Sequence of chain 1.A:
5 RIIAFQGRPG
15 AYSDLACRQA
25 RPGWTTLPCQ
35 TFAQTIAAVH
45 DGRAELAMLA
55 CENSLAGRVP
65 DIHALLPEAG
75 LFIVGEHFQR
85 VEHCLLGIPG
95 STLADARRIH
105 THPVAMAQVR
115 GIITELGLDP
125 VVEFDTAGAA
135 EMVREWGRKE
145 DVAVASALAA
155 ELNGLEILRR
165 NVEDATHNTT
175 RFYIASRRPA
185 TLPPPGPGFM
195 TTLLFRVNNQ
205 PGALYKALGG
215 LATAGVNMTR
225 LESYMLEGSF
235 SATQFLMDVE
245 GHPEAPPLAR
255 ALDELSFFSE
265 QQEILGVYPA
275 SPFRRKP

The small molecule below binds the protein below.
Small molecule (SMILES): N[C@@H](Cc1ccccc1)C(=O)O

Sequence of chain 1.B:
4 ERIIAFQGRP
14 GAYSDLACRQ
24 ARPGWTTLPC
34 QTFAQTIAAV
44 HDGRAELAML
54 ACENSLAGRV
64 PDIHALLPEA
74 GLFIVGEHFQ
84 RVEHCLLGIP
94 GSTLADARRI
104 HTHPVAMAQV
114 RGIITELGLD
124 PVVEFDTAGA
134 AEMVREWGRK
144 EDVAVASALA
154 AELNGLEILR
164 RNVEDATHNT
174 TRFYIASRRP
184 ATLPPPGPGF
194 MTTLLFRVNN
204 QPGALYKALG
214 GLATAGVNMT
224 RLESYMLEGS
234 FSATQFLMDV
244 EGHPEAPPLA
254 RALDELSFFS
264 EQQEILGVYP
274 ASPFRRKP

Binding-site contacts:
Ligand atom CD1 contacts residue PHE239 of chain 1.A at 3.6 Å (hydrophobic).
Ligand atom CG contacts residue PHE239 of chain 1.A at 3.9 Å (hydrophobic).
Ligand atom CZ contacts residue PHE239 of chain 1.A at 3.8 Å (hydrophobic).
Ligand atom CE1 contacts residue MET222 of chain 1.B at 3.4 Å (hydrophobic).
Ligand atom CE2 contacts residue MET222 of chain 1.B at 3.4 Å (hydrophobic).
Ligand atom CD1 contacts residue MET222 of chain 1.B at 3.7 Å (hydrophobic).
Ligand atom CZ contacts residue THR223 of chain 1.B at 3.6 Å.
Ligand atom CA contacts residue GLN204 of chain 1.A at 3.1 Å.
Ligand atom CG contacts residue MET222 of chain 1.B at 3.6 Å (hydrophobic).
Ligand atom CB contacts residue VAL201 of chain 1.A at 3.9 Å (hydrophobic).
Ligand atom O contacts residue PRO205 of chain 1.A at 3.8 Å.
Ligand atom CD2 contacts residue MET222 of chain 1.B at 3.3 Å (hydrophobic).
Ligand atom C contacts residue GLN204 of chain 1.A at 3.1 Å.
Ligand atom N contacts residue GLN204 of chain 1.A at 3.7 Å.
Ligand atom CZ contacts residue ARG224 of chain 1.B at 3.5 Å.
Ligand atom CD2 contacts residue THR237 of chain 1.A at 3.3 Å.
Ligand atom CB contacts residue ASN202 of chain 1.A at 3.7 Å.
Ligand atom CE2 contacts residue ARG224 of chain 1.B at 4.0 Å.
Ligand atom N contacts residue ASN203 of chain 1.A at 3.5 Å (h-bond).
Ligand atom O contacts residue ASN221 of chain 1.B at 3.8 Å.
Ligand atom O contacts residue GLN204 of chain 1.A at 3.5 Å (h-bond).
Ligand atom CE2 contacts residue THR223 of chain 1.B at 3.4 Å.
Ligand atom CE2 contacts residue THR237 of chain 1.A at 3.4 Å.
Ligand atom CA contacts residue ASN221 of chain 1.B at 3.9 Å.
Ligand atom N contacts residue MET222 of chain 1.B at 2.8 Å (h-bond).
Ligand atom N contacts residue ASN221 of chain 1.B at 2.9 Å (h-bond).
Ligand atom O contacts residue GLY206 of chain 1.A at 3.7 Å.
Ligand atom CA contacts residue ASN202 of chain 1.A at 3.7 Å.
Ligand atom CZ contacts residue MET222 of chain 1.B at 3.7 Å (hydrophobic).
Ligand atom O contacts residue MET222 of chain 1.B at 3.3 Å (h-bond).
Ligand atom C contacts residue GLY206 of chain 1.A at 3.8 Å.
Ligand atom C contacts residue ALA207 of chain 1.A at 3.8 Å (hydrophobic).
Ligand atom OXT contacts residue ALA207 of chain 1.A at 3.1 Å (h-bond).
Ligand atom OXT contacts residue GLY206 of chain 1.A at 3.4 Å (h-bond).
Ligand atom CD1 contacts residue LEU208 of chain 1.A at 3.9 Å (hydrophobic).
Ligand atom CA contacts residue ALA207 of chain 1.A at 3.9 Å (hydrophobic).
Ligand atom CE1 contacts residue PHE239 of chain 1.A at 3.5 Å (hydrophobic).
Ligand atom C contacts residue LEU208 of chain 1.A at 4.0 Å (hydrophobic).
Ligand atom OXT contacts residue GLN204 of chain 1.A at 3.6 Å.
Ligand atom OXT contacts residue LEU208 of chain 1.A at 3.0 Å (h-bond).